The small molecule below binds the protein below.
Small molecule (SMILES): Nc1ccn([C@@H]2O[C@H](CO[P](=O)(O)O[C@H]3[C@@H](O)[C@H](n4ccc(=O)[nH]c4=O)O[C@@H]3COP(=O)=O)[C@@H](O[P](=O)(O)OC[C@H]3O[C@@H](n4cnc5c(=O)nc(N)[nH]c54)[C@H](O)[C@@H]3O[P](=O)(O)OC[C@H]3O[C@@H](n4cnc5c(N)ncnc54)[C@H](O)[C@@H]3O[P](=O)(O)OC[C@H]3O[C@@H](n4cnc5c(=O)nc(N)[nH]c54)[C@H](O)[C@@H]3O[P](=O)(O)OC[C@H]3O[C@@H](n4cnc5c(N)ncnc54)[C@H](O)[C@@H]3O[P](=O)(O)OC[C@H]3O[C@@H](n4cnc5c(=O)nc(N)[nH]c54)[C@H](O)[C@@H]3O[P](=O)(O)OC[C@H]3O[C@@H](n4cnc5c(=O)nc(N)[nH]c54)[C@H](O)[C@@H]3O[P](=O)(O)OC[C@@H]3C[C@@H](O)[C@H](n4cnc5c(N)ncnc54)O3)[C@H]2O)c(=O)n1

Binding-site contacts:
Ligand atom C5' contacts residue GLY484 of chain 1.A at 3.9 Å.
Ligand atom O3' contacts residue GLN776 of chain 1.B at 3.2 Å (h-bond).
Ligand atom OP1 contacts residue GLN776 of chain 1.B at 3.4 Å (h-bond).
Ligand atom O2' contacts residue ASP485 of chain 1.A at 2.8 Å (salt-bridge).
Ligand atom C3' contacts residue ASP483 of chain 1.A at 3.2 Å.
Ligand atom C1' contacts residue ASP485 of chain 1.A at 3.8 Å.
Ligand atom C4' contacts residue HIS1097 of chain 1.B at 3.7 Å.
Ligand atom OP2 contacts residue ARG1124 of chain 1.B at 3.5 Å (salt-bridge).
Ligand atom C4' contacts residue ASP485 of chain 1.A at 3.8 Å.
Ligand atom N3 contacts residue ARG446 of chain 1.A at 4.0 Å.
Ligand atom P contacts residue ALA477 of chain 1.B at 3.8 Å.
Ligand atom C2' contacts residue GLN776 of chain 1.B at 4.0 Å.
Ligand atom OP1 contacts residue GLN1112 of chain 1.B at 2.7 Å.
Ligand atom O3' contacts residue LYS979 of chain 1.B at 2.8 Å (salt-bridge).
Ligand atom OP1 contacts residue ALA477 of chain 1.B at 3.4 Å.
Ligand atom C5' contacts residue ALA477 of chain 1.B at 3.6 Å (hydrophobic).
Ligand atom C3' contacts residue ASP485 of chain 1.A at 3.3 Å.
Ligand atom OP1 contacts residue GLN481 of chain 1.B at 2.8 Å (h-bond).
Ligand atom O5' contacts residue GLN481 of chain 1.B at 3.9 Å.
Ligand atom C2' contacts residue ASP485 of chain 1.A at 3.5 Å.
Ligand atom O2' contacts residue ALA477 of chain 1.B at 3.4 Å.
Ligand atom O5' contacts residue ALA477 of chain 1.B at 4.0 Å.
Ligand atom OP1 contacts residue ARG497 of chain 1.B at 3.9 Å.
Ligand atom C5' contacts residue HIS1097 of chain 1.B at 3.8 Å.
Ligand atom O2' contacts residue LYS979 of chain 1.B at 3.9 Å.
Ligand atom C5' contacts residue LYS979 of chain 1.B at 3.6 Å.
Ligand atom C5' contacts residue GLN481 of chain 1.B at 3.4 Å.
Ligand atom OP1 contacts residue LYS987 of chain 1.B at 3.2 Å.
Ligand atom P contacts residue GLN481 of chain 1.B at 3.5 Å.
Ligand atom O3' contacts residue GLN481 of chain 1.B at 3.1 Å (h-bond).
Ligand atom C3' contacts residue GLN776 of chain 1.B at 4.0 Å.
Ligand atom C4' contacts residue GLY484 of chain 1.A at 3.7 Å.
Ligand atom O2' contacts residue GLN776 of chain 1.B at 2.9 Å (h-bond).
Ligand atom C2 contacts residue GLN447 of chain 1.A at 3.6 Å.
Ligand atom O2' contacts residue ARG320 of chain 1.A at 3.1 Å (salt-bridge).
Ligand atom N3 contacts residue GLN447 of chain 1.A at 4.0 Å.
Ligand atom C5' contacts residue GLN776 of chain 1.B at 3.4 Å.
Ligand atom O3' contacts residue ALA477 of chain 1.B at 3.3 Å.
Ligand atom OP1 contacts residue LYS979 of chain 1.B at 2.8 Å (salt-bridge).
Ligand atom P contacts residue LYS979 of chain 1.B at 3.4 Å.

Sequence of chain 1.A:
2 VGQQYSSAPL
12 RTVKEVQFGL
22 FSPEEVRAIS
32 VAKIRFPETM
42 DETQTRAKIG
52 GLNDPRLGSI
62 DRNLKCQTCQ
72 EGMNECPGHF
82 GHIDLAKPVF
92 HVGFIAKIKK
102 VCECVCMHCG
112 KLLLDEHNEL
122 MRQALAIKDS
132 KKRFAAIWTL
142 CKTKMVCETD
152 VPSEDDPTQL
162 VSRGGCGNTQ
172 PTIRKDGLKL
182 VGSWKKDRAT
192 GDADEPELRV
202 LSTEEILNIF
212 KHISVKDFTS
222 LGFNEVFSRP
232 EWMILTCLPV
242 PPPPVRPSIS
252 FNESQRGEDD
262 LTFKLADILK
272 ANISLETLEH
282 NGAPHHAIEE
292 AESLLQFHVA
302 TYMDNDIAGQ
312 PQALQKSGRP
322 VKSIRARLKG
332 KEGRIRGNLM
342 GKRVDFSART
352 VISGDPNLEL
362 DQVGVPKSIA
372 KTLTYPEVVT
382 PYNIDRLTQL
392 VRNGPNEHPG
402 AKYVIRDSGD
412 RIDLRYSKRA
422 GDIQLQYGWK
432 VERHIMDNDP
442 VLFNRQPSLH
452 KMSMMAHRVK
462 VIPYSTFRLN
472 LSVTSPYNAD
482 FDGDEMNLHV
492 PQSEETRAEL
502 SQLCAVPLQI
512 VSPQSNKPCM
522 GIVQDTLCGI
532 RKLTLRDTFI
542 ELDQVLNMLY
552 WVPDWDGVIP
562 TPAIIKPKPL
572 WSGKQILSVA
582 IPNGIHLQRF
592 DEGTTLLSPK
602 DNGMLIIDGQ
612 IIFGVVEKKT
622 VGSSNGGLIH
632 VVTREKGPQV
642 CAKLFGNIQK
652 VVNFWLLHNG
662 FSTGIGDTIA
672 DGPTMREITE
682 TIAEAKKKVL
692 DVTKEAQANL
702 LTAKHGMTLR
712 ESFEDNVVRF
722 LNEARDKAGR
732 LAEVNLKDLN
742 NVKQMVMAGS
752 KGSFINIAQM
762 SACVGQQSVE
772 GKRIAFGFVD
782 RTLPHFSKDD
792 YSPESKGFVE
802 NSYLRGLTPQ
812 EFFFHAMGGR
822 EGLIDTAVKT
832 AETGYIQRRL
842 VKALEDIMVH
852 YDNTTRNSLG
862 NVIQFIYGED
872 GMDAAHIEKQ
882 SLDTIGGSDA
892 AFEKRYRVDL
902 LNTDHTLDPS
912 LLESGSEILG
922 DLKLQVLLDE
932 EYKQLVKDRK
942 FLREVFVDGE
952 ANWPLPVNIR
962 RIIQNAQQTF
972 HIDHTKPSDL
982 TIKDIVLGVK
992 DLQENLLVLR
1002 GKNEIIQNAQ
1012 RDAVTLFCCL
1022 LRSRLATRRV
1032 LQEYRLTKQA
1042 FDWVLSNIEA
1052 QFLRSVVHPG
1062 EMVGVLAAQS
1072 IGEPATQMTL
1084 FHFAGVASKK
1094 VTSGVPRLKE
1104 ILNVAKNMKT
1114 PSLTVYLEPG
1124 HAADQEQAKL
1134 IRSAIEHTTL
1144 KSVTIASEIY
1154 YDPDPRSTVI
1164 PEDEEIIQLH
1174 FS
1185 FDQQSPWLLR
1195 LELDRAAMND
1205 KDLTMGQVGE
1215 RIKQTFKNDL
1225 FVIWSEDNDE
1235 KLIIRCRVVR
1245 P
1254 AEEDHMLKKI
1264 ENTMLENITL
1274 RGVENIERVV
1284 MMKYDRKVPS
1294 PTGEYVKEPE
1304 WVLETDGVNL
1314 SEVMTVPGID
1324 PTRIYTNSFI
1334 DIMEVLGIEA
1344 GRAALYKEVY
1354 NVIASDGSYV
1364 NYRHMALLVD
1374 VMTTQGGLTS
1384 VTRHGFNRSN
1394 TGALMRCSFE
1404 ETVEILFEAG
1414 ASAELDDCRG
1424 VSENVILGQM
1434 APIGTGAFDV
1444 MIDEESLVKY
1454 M

Sequence of chain 1.B:
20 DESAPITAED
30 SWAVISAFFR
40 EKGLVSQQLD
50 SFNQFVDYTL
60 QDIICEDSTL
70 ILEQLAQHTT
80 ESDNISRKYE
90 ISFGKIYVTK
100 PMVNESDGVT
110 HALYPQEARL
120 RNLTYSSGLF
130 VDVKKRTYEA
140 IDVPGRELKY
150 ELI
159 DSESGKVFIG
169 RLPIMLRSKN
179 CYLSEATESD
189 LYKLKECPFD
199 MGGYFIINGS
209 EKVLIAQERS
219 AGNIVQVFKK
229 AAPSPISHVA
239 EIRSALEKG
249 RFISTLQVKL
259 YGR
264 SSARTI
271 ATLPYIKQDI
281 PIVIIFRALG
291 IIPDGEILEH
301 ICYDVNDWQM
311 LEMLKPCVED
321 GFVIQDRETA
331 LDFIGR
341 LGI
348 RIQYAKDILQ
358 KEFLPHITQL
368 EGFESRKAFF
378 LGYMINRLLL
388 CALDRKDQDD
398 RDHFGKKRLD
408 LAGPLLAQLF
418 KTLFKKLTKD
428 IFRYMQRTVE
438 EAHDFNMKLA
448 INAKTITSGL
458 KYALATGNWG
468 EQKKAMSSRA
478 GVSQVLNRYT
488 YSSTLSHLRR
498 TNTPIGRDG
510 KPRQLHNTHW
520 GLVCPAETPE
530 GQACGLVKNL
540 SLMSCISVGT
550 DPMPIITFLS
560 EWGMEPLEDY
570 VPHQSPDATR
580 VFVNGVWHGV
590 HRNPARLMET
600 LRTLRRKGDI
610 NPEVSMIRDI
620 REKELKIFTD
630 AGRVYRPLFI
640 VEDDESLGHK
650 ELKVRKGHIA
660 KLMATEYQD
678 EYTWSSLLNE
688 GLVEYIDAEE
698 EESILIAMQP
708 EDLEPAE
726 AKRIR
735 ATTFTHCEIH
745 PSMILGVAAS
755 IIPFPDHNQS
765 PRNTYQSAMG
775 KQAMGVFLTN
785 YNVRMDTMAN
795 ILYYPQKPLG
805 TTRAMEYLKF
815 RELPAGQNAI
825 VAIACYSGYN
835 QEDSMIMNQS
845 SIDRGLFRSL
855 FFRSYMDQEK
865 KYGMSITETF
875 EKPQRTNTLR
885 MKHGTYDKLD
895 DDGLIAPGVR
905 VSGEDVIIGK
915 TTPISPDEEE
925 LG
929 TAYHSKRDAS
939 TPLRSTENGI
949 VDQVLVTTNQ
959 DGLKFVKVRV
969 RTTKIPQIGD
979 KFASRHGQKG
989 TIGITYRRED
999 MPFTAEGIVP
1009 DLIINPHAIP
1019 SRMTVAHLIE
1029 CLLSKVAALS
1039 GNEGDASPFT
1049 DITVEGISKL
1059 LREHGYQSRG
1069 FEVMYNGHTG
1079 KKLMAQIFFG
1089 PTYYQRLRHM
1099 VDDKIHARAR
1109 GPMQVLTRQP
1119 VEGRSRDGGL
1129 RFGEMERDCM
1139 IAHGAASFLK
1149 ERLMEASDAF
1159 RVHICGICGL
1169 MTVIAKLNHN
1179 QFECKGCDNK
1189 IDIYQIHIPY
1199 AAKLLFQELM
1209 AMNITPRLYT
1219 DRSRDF